Binding-site contacts:
Ligand atom O6 contacts residue HIS158 of chain 56.A at 3.5 Å.
Ligand atom C8 contacts residue ASN153 of chain 56.A at 4.5 Å.
Ligand atom O6 contacts residue HIS149 of chain 56.A at 3.5 Å.
Ligand atom C6 contacts residue HIS158 of chain 56.A at 3.6 Å.
Ligand atom C1 contacts residue HIS158 of chain 56.A at 4.2 Å.
Ligand atom O5 contacts residue THR155 of chain 56.A at 3.9 Å.
Ligand atom N2 contacts residue HIS149 of chain 56.A at 4.2 Å.
Ligand atom C1 contacts residue ASN153 of chain 56.A at 1.4 Å.
Ligand atom C4 contacts residue ASN153 of chain 56.A at 4.2 Å.
Ligand atom C3 contacts residue ASN153 of chain 56.A at 3.9 Å.
Ligand atom O3 contacts residue HIS149 of chain 56.A at 4.2 Å.
Ligand atom C7 contacts residue HIS149 of chain 56.A at 4.3 Å.
Ligand atom C8 contacts residue GLY102 of chain 51.A at 3.5 Å.
Ligand atom C5 contacts residue ASN153 of chain 56.A at 3.6 Å.
Ligand atom N2 contacts residue ASN153 of chain 56.A at 3.1 Å (h-bond).
Ligand atom C5 contacts residue HIS158 of chain 56.A at 4.0 Å.
Ligand atom C1 contacts residue THR155 of chain 56.A at 3.9 Å.
Ligand atom C7 contacts residue ASN153 of chain 56.A at 4.1 Å.
Ligand atom O5 contacts residue HIS149 of chain 56.A at 3.6 Å (h-bond).
Ligand atom C1 contacts residue HIS149 of chain 56.A at 3.6 Å.
Ligand atom C2 contacts residue ASN153 of chain 56.A at 2.5 Å.
Ligand atom C5 contacts residue HIS149 of chain 56.A at 4.2 Å.
Ligand atom O5 contacts residue ASN153 of chain 56.A at 2.3 Å (h-bond).
Ligand atom O5 contacts residue GLY156 of chain 56.A at 4.1 Å.
Ligand atom C3 contacts residue HIS149 of chain 56.A at 4.3 Å.
Ligand atom C4 contacts residue HIS149 of chain 56.A at 3.7 Å.
Ligand atom O5 contacts residue HIS158 of chain 56.A at 3.2 Å.
Ligand atom O7 contacts residue HIS149 of chain 56.A at 3.3 Å.
Ligand atom C6 contacts residue GLY156 of chain 56.A at 3.8 Å.
Ligand atom C2 contacts residue HIS149 of chain 56.A at 3.4 Å.
Ligand atom C5 contacts residue GLY156 of chain 56.A at 4.1 Å.

A small-molecule ligand and the protein it binds are described below.
Small molecule (SMILES): CC(=O)N[C@H]1[C@H](O[C@H]2[C@H](O)[C@@H](NC(C)=O)CO[C@@H]2CO)O[C@H](CO)[C@@H](O)[C@@H]1O

Sequence of chain 51.A:
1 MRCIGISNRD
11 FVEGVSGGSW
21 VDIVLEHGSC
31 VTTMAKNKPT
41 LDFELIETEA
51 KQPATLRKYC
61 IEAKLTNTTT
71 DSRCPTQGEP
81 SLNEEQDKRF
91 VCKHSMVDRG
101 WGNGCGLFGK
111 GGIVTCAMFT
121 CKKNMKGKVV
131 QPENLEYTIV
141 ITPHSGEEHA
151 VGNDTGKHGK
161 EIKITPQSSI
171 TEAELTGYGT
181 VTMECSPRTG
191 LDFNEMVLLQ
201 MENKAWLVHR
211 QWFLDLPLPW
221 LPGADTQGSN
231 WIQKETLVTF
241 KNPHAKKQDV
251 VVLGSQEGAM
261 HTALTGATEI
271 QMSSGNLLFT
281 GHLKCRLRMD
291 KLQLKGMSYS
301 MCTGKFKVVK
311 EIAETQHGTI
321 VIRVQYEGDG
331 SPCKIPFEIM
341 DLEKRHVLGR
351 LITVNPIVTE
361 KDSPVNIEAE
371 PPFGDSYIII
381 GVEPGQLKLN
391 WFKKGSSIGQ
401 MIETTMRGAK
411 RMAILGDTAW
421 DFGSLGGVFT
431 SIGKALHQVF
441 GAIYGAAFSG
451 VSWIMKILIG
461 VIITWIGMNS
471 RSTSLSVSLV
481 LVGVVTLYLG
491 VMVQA

Sequence of chain 56.A:
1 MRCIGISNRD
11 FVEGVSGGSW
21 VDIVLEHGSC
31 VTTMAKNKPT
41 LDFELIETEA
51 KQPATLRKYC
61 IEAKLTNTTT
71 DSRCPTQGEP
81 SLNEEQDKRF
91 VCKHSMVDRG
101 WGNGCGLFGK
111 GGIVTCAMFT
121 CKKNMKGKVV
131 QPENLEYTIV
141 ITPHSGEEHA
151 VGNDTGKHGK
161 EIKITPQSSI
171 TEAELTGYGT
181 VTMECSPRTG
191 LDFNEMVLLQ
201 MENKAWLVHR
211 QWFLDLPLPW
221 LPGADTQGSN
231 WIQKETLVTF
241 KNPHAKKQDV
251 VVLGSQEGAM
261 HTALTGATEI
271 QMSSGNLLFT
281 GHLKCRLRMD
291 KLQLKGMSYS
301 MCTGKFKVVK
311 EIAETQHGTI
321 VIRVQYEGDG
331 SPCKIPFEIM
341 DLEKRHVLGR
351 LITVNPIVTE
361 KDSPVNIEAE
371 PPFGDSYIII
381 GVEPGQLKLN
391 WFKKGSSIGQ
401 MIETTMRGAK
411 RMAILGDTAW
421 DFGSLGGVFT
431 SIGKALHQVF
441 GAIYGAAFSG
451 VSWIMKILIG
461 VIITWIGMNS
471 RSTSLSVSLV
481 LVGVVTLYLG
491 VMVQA